Binding-site contacts:
Ligand atom O5 contacts residue GLN567 of chain 1.E at 4.1 Å.
Ligand atom C3 contacts residue ASN318 of chain 1.E at 3.8 Å.
Ligand atom C5 contacts residue ASN318 of chain 1.E at 3.6 Å.
Ligand atom C1 contacts residue THR320 of chain 1.E at 4.1 Å.
Ligand atom C7 contacts residue ASN318 of chain 1.E at 3.9 Å.
Ligand atom C4 contacts residue ASN318 of chain 1.E at 4.2 Å.
Ligand atom C6 contacts residue GLN567 of chain 1.E at 4.2 Å.
Ligand atom C2 contacts residue ASN318 of chain 1.E at 2.5 Å.
Ligand atom C1 contacts residue ASN318 of chain 1.E at 1.4 Å.
Ligand atom O6 contacts residue GLN567 of chain 1.E at 3.3 Å (h-bond).
Ligand atom O5 contacts residue ASN318 of chain 1.E at 2.4 Å (h-bond).
Ligand atom N2 contacts residue ASN318 of chain 1.E at 2.8 Å (h-bond).
Ligand atom C8 contacts residue ASN318 of chain 1.E at 4.1 Å.

This small molecule binds to this protein.
Small molecule (SMILES): CC(=O)N[C@H]1[C@H](O[C@H]2[C@H](O)[C@@H](NC(C)=O)CO[C@@H]2CO)O[C@H](CO)[C@@H](O[C@@H]2O[C@H](CO)[C@@H](O)[C@H](O)[C@@H]2O)[C@@H]1O

Sequence of chain 1.E:
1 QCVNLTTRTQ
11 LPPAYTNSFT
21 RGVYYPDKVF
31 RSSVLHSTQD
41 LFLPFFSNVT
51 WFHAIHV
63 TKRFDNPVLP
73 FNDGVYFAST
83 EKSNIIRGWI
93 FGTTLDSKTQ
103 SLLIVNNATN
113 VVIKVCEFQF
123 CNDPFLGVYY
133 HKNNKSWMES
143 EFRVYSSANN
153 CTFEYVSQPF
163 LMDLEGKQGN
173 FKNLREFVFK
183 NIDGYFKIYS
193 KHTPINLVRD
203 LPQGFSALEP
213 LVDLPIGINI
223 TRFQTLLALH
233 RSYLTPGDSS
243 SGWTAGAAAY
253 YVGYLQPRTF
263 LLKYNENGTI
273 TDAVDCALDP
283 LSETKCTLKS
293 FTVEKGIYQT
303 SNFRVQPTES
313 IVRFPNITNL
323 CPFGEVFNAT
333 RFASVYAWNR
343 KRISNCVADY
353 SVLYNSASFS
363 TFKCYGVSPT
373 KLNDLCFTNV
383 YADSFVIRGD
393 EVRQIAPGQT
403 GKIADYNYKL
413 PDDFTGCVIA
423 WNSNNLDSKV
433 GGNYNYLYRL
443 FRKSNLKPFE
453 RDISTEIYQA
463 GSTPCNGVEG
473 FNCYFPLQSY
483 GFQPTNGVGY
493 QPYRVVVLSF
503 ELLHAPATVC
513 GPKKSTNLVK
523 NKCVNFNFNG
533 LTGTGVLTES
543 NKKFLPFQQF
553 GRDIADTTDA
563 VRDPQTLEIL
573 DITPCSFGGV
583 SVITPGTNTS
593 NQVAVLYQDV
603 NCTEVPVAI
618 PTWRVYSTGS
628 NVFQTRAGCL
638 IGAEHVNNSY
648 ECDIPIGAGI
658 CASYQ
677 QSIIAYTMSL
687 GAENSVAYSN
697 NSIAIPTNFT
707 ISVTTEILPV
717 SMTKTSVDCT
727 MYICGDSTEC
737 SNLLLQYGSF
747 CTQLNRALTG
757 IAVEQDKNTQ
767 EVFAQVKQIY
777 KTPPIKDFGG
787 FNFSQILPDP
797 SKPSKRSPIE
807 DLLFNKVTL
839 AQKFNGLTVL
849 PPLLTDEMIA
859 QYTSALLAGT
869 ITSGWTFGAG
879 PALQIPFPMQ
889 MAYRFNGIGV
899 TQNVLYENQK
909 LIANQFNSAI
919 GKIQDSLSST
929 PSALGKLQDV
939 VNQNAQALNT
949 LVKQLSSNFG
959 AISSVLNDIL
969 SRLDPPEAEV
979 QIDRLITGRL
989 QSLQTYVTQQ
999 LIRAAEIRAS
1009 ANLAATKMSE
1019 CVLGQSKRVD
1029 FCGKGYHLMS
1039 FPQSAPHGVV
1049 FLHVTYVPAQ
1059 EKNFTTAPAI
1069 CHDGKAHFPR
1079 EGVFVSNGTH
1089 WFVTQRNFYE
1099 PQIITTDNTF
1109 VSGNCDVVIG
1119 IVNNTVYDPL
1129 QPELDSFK